Sequence of chain 1.F:
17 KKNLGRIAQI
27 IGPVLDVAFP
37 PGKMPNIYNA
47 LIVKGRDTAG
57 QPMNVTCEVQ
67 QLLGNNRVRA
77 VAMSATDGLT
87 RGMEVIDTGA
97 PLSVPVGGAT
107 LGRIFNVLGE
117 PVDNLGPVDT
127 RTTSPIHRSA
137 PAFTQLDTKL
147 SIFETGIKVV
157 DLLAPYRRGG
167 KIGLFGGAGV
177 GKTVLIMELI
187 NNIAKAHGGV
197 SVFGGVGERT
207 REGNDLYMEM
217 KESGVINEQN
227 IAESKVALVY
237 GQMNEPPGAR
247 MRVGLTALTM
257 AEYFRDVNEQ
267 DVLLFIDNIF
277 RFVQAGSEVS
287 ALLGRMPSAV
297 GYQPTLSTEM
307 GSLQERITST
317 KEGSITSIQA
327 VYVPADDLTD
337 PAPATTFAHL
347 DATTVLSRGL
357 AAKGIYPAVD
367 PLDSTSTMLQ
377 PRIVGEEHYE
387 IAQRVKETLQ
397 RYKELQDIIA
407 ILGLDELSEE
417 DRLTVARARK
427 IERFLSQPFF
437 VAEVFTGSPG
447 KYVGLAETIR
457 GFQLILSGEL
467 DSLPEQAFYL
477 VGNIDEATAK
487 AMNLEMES

This protein binds this small molecule.
Small molecule (SMILES): CC(C)C[C@@H]1NC(=O)[C@H](C)N(C)C(=O)CNC(=O)/C(=C/c2ccccc2)N(C)C1=O

Sequence of chain 1.A:
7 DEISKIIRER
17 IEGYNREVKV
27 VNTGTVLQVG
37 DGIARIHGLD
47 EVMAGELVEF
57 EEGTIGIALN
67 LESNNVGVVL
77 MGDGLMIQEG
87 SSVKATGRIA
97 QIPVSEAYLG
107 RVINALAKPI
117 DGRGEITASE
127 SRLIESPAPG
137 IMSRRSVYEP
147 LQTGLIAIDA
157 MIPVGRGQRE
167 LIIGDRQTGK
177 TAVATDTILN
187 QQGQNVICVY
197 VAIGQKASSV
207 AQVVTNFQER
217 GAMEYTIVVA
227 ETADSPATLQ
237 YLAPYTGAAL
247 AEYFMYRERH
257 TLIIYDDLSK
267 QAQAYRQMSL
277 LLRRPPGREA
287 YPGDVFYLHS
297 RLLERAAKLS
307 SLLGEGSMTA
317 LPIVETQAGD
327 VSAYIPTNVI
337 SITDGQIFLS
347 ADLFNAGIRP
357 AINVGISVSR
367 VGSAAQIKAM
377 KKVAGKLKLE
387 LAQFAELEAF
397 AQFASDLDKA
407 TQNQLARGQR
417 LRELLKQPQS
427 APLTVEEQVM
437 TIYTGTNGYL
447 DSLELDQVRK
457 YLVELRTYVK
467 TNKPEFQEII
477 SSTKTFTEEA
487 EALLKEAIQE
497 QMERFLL

Binding-site contacts:
Ligand atom N4 contacts residue GLY28 of chain 1.F at 4.0 Å.
Ligand atom O3 contacts residue THR82 of chain 1.F at 2.7 Å (h-bond).
Ligand atom N2 contacts residue ASP83 of chain 1.F at 4.1 Å.
Ligand atom C13 contacts residue ASP83 of chain 1.F at 3.9 Å.
Ligand atom C21 contacts residue VAL75 of chain 1.A at 4.1 Å (hydrophobic).
Ligand atom C7 contacts residue ILE63 of chain 1.A at 4.0 Å (hydrophobic).
Ligand atom O1 contacts residue ALA50 of chain 1.A at 3.6 Å.
Ligand atom O1 contacts residue GLY51 of chain 1.A at 3.9 Å.
Ligand atom C17 contacts residue LEU65 of chain 1.A at 3.6 Å (hydrophobic).
Ligand atom C22 contacts residue LEU65 of chain 1.A at 3.1 Å (hydrophobic).
Ligand atom N4 contacts residue THR82 of chain 1.F at 3.4 Å (h-bond).
Ligand atom N1 contacts residue LEU65 of chain 1.A at 4.3 Å.
Ligand atom C2 contacts residue GLU131 of chain 1.A at 4.1 Å.
Ligand atom N3 contacts residue THR82 of chain 1.F at 4.3 Å.
Ligand atom C10 contacts residue GLU131 of chain 1.A at 3.6 Å.
Ligand atom C7 contacts residue LEU65 of chain 1.A at 3.6 Å (hydrophobic).
Ligand atom C15 contacts residue LEU65 of chain 1.A at 4.0 Å (hydrophobic).
Ligand atom C3 contacts residue TYR237 of chain 1.A at 3.6 Å (hydrophobic).
Ligand atom C10 contacts residue ASP83 of chain 1.F at 3.6 Å.
Ligand atom C8 contacts residue ARG297 of chain 1.A at 3.8 Å.
Ligand atom C14 contacts residue GLY28 of chain 1.F at 4.3 Å.
Ligand atom C20 contacts residue MET77 of chain 1.A at 3.9 Å (hydrophobic).
Ligand atom C13 contacts residue THR82 of chain 1.F at 3.2 Å.
Ligand atom C12 contacts residue ASP83 of chain 1.F at 3.9 Å.
Ligand atom O3 contacts residue ASP83 of chain 1.F at 3.1 Å (salt-bridge).
Ligand atom C16 contacts residue LEU65 of chain 1.A at 3.6 Å (hydrophobic).
Ligand atom N2 contacts residue ARG297 of chain 1.A at 4.3 Å.
Ligand atom C1 contacts residue LEU238 of chain 1.A at 4.3 Å (hydrophobic).
Ligand atom C3 contacts residue ARG297 of chain 1.A at 2.9 Å.
Ligand atom C19 contacts residue MET77 of chain 1.A at 4.2 Å (hydrophobic).
Ligand atom C12 contacts residue THR82 of chain 1.F at 3.3 Å.
Ligand atom O4 contacts residue GLY28 of chain 1.F at 4.1 Å.
Ligand atom C21 contacts residue LEU65 of chain 1.A at 3.9 Å (hydrophobic).
Ligand atom C19 contacts residue ILE63 of chain 1.A at 4.0 Å (hydrophobic).
Ligand atom O2 contacts residue ARG297 of chain 1.A at 3.4 Å (salt-bridge).
Ligand atom O3 contacts residue ALA81 of chain 1.F at 3.7 Å.
Ligand atom C7 contacts residue ALA64 of chain 1.A at 3.6 Å (hydrophobic).
Ligand atom C20 contacts residue TYR237 of chain 1.A at 4.2 Å (hydrophobic).
Ligand atom C2 contacts residue ARG297 of chain 1.A at 3.9 Å.
Ligand atom O1 contacts residue ASP83 of chain 1.F at 3.7 Å.